Binding-site contacts:
Ligand atom O2 contacts residue ASN13 of chain 1.E at 2.8 Å (h-bond).
Ligand atom C6 contacts residue GLU1 of chain 1.E at 3.5 Å.
Ligand atom C3 contacts residue GLU10 of chain 1.E at 4.2 Å.
Ligand atom C3 contacts residue ASN13 of chain 1.E at 3.7 Å.
Ligand atom O2 contacts residue THR15 of chain 1.E at 3.8 Å.
Ligand atom C1 contacts residue GLU1 of chain 1.E at 3.5 Å.
Ligand atom O6 contacts residue ASP8 of chain 1.E at 3.5 Å (salt-bridge).
Ligand atom C2 contacts residue THR15 of chain 1.E at 4.0 Å.
Ligand atom O5 contacts residue THR15 of chain 1.E at 4.4 Å.
Ligand atom O6 contacts residue GLU1 of chain 1.E at 3.8 Å.
Ligand atom O2 contacts residue GLU10 of chain 1.E at 3.8 Å.
Ligand atom C2 contacts residue ASN13 of chain 1.E at 2.3 Å.
Ligand atom C5 contacts residue GLU1 of chain 1.E at 4.1 Å.
Ligand atom C2 contacts residue GLU1 of chain 1.E at 4.2 Å.
Ligand atom C2 contacts residue GLU10 of chain 1.E at 3.4 Å.
Ligand atom C3 contacts residue THR15 of chain 1.E at 4.0 Å.
Ligand atom C1 contacts residue THR15 of chain 1.E at 3.5 Å.
Ligand atom C1 contacts residue ASN13 of chain 1.E at 1.4 Å.
Ligand atom O3 contacts residue GLU10 of chain 1.E at 3.8 Å.
Ligand atom O5 contacts residue GLU10 of chain 1.E at 4.4 Å.
Ligand atom O5 contacts residue ARG2 of chain 1.E at 4.2 Å.
Ligand atom C5 contacts residue ASN13 of chain 1.E at 3.6 Å.
Ligand atom C4 contacts residue ASN13 of chain 1.E at 4.1 Å.
Ligand atom C5 contacts residue THR15 of chain 1.E at 4.3 Å.
Ligand atom O5 contacts residue ASN13 of chain 1.E at 2.3 Å (h-bond).
Ligand atom O5 contacts residue GLU1 of chain 1.E at 2.9 Å (salt-bridge).
Ligand atom C1 contacts residue GLU10 of chain 1.E at 4.0 Å.
Ligand atom O2 contacts residue LYS14 of chain 1.E at 4.3 Å.

A small-molecule ligand and the protein it binds are described below.
Small molecule (SMILES): OC[C@H]1O[C@@H](O)[C@H](O)[C@@H](O)[C@@H]1O

Sequence of chain 1.E:
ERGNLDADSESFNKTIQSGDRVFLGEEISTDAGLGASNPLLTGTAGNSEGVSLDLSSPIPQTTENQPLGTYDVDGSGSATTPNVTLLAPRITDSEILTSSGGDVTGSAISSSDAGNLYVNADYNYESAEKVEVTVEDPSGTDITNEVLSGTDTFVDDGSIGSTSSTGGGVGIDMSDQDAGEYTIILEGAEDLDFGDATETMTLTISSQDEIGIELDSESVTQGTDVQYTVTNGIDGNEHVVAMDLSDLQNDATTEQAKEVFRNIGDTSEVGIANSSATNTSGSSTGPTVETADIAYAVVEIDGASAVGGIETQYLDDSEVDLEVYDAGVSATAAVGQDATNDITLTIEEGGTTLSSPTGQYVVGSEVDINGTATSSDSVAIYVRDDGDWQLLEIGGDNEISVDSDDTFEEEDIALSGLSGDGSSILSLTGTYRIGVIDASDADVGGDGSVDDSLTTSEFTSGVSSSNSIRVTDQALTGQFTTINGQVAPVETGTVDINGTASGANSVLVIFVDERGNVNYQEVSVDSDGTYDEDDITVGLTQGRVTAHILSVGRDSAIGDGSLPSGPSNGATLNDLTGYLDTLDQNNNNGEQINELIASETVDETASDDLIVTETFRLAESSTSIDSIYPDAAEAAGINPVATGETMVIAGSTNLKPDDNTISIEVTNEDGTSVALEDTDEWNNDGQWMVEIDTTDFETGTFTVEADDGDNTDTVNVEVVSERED